Binding-site contacts:
Ligand atom N10 contacts residue THR38 of chain 1.A at 3.9 Å.
Ligand atom O14 contacts residue SER36 of chain 1.A at 3.8 Å.
Ligand atom O17 contacts residue HIS60 of chain 1.A at 4.3 Å.
Ligand atom N10 contacts residue LYS62 of chain 1.A at 4.1 Å.
Ligand atom P12 contacts residue SER36 of chain 1.A at 4.2 Å.
Ligand atom P12 contacts residue GLU37 of chain 1.A at 4.0 Å.
Ligand atom O17 contacts residue ARG14 of chain 1.A at 2.7 Å (salt-bridge).
Ligand atom C3 contacts residue ARG14 of chain 1.A at 3.7 Å.
Ligand atom O14 contacts residue GLU35 of chain 1.A at 4.3 Å.
Ligand atom C9 contacts residue LYS62 of chain 1.A at 4.4 Å.
Ligand atom N10 contacts residue ARG14 of chain 1.A at 4.2 Å.
Ligand atom O14 contacts residue ARG34 of chain 1.A at 2.9 Å (salt-bridge).
Ligand atom C6 contacts residue GLU37 of chain 1.A at 3.2 Å.
Ligand atom O17 contacts residue CYS44 of chain 1.A at 3.8 Å.
Ligand atom O13 contacts residue GLU37 of chain 1.A at 4.3 Å.
Ligand atom C6 contacts residue ARG14 of chain 1.A at 3.9 Å.
Ligand atom P12 contacts residue ARG14 of chain 1.A at 4.0 Å.
Ligand atom O11 contacts residue ARG14 of chain 1.A at 4.3 Å.
Ligand atom C4 contacts residue ARG14 of chain 1.A at 3.6 Å.
Ligand atom O14 contacts residue GLU37 of chain 1.A at 3.0 Å (salt-bridge).
Ligand atom C2 contacts residue ARG14 of chain 1.A at 3.7 Å.
Ligand atom O14 contacts residue CYS44 of chain 1.A at 3.8 Å.
Ligand atom O11 contacts residue SER36 of chain 1.A at 4.3 Å.
Ligand atom O13 contacts residue CYS44 of chain 1.A at 2.8 Å (h-bond).
Ligand atom C1 contacts residue ARG14 of chain 1.A at 3.8 Å.
Ligand atom C5 contacts residue THR38 of chain 1.A at 4.1 Å.
Ligand atom C5 contacts residue GLU37 of chain 1.A at 4.2 Å.
Ligand atom O11 contacts residue THR38 of chain 1.A at 3.8 Å.
Ligand atom N16 contacts residue LYS62 of chain 1.A at 3.6 Å.
Ligand atom C4 contacts residue THR38 of chain 1.A at 4.2 Å.
Ligand atom O17 contacts residue ARG34 of chain 1.A at 3.3 Å (salt-bridge).
Ligand atom O13 contacts residue SER36 of chain 1.A at 3.4 Å (h-bond).
Ligand atom C1 contacts residue GLU37 of chain 1.A at 3.6 Å.
Ligand atom O13 contacts residue LYS62 of chain 1.A at 3.7 Å.
Ligand atom O11 contacts residue GLU37 of chain 1.A at 4.0 Å.
Ligand atom C15 contacts residue LYS62 of chain 1.A at 3.8 Å.
Ligand atom P12 contacts residue ARG34 of chain 1.A at 4.0 Å.
Ligand atom C7 contacts residue ARG14 of chain 1.A at 3.9 Å.
Ligand atom C5 contacts residue ARG14 of chain 1.A at 3.9 Å.
Ligand atom P12 contacts residue CYS44 of chain 1.A at 3.6 Å.

This protein binds this small molecule.
Small molecule (SMILES): N#Cc1ccc2cccc(OP(=O)(O)O)c2n1

Sequence of chain 1.A:
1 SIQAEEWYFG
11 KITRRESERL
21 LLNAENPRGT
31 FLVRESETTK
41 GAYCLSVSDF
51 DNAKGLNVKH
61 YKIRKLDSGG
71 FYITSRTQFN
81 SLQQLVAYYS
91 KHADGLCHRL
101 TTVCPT